A protein and the small-molecule ligand that binds it are described below.
Small molecule (SMILES): CCC(O)(CC)CS[C@@H](C)C1=CC[C@H]2/C(=C/C=C3C[C@@H](O)C(=CCO)[C@H](O)C3)CCC[C@]12C

Binding-site contacts:
Ligand atom C18 contacts residue VAL78 of chain 1.A at 3.7 Å (hydrophobic).
Ligand atom C24 contacts residue HIS149 of chain 1.A at 3.6 Å.
Ligand atom O03 contacts residue HIS241 of chain 1.A at 2.8 Å (h-bond).
Ligand atom C27 contacts residue HIS149 of chain 1.A at 3.7 Å.
Ligand atom C03 contacts residue SER122 of chain 1.A at 3.8 Å.
Ligand atom C09 contacts residue TRP130 of chain 1.A at 3.5 Å (hydrophobic).
Ligand atom C02 contacts residue TYR38 of chain 1.A at 3.8 Å (hydrophobic).
Ligand atom C12 contacts residue VAL144 of chain 1.A at 3.7 Å (hydrophobic).
Ligand atom C26 contacts residue HIS241 of chain 1.A at 3.7 Å.
Ligand atom C03 contacts residue TYR38 of chain 1.A at 3.5 Å (hydrophobic).
Ligand atom C01 contacts residue SER81 of chain 1.A at 3.6 Å.
Ligand atom C05 contacts residue SER119 of chain 1.A at 3.9 Å.
Ligand atom C07 contacts residue SER119 of chain 1.A at 3.6 Å.
Ligand atom C03 contacts residue CYS132 of chain 1.A at 3.9 Å (hydrophobic).
Ligand atom O03 contacts residue HIS149 of chain 1.A at 2.5 Å (h-bond).
Ligand atom C10 contacts residue SER81 of chain 1.A at 3.5 Å.
Ligand atom O01 contacts residue SER81 of chain 1.A at 2.7 Å (h-bond).
Ligand atom C01 contacts residue ARG118 of chain 1.A at 3.8 Å.
Ligand atom C04 contacts residue CYS132 of chain 1.A at 3.5 Å (hydrophobic).
Ligand atom C21 contacts residue HIS241 of chain 1.A at 3.5 Å.
Ligand atom O02 contacts residue SER119 of chain 1.A at 3.5 Å.
Ligand atom O04 contacts residue TYR80 of chain 1.A at 3.3 Å.
Ligand atom C06 contacts residue SER119 of chain 1.A at 3.6 Å.
Ligand atom O01 contacts residue ARG118 of chain 1.A at 2.7 Å (salt-bridge).
Ligand atom C31 contacts residue TYR38 of chain 1.A at 3.7 Å (hydrophobic).
Ligand atom C24 contacts residue HIS241 of chain 1.A at 3.7 Å.
Ligand atom C04 contacts residue SER122 of chain 1.A at 3.7 Å.
Ligand atom C29 contacts residue LEU71 of chain 1.A at 3.6 Å (hydrophobic).
Ligand atom C30 contacts residue ARG118 of chain 1.A at 3.6 Å.
Ligand atom C30 contacts residue TYR38 of chain 1.A at 3.6 Å (hydrophobic).
Ligand atom C26 contacts residue PHE266 of chain 1.A at 3.8 Å (hydrophobic).
Ligand atom C10 contacts residue LEU77 of chain 1.A at 3.8 Å (hydrophobic).
Ligand atom O02 contacts residue TYR38 of chain 1.A at 2.8 Å (h-bond).
Ligand atom C21 contacts residue HIS149 of chain 1.A at 3.6 Å.
Ligand atom S22 contacts residue HIS149 of chain 1.A at 3.7 Å.
Ligand atom C23 contacts residue VAL78 of chain 1.A at 3.8 Å (hydrophobic).
Ligand atom O02 contacts residue SER122 of chain 1.A at 2.9 Å (h-bond).
Ligand atom C28 contacts residue VAL78 of chain 1.A at 3.6 Å (hydrophobic).
Ligand atom C31 contacts residue TYR42 of chain 1.A at 3.7 Å (hydrophobic).
Ligand atom O04 contacts residue PHE45 of chain 1.A at 3.6 Å.

Sequence of chain 1.A:
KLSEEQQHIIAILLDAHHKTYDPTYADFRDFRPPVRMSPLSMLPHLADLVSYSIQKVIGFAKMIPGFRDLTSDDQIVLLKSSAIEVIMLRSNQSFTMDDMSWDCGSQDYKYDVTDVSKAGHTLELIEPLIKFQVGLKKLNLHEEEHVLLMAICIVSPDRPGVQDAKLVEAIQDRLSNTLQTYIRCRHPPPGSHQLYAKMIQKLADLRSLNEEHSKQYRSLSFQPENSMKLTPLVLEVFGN